Binding-site contacts:
Ligand atom O2' contacts residue MG1 of chain 1.L at 3.5 Å.
Ligand atom P contacts residue LYS880 of chain 1.C at 3.6 Å.
Ligand atom O3' contacts residue LYS880 of chain 1.C at 3.0 Å (salt-bridge).
Ligand atom C4' contacts residue GLY539 of chain 1.D at 3.9 Å.
Ligand atom C5' contacts residue GLN431 of chain 1.C at 3.6 Å.
Ligand atom O5' contacts residue ASN489 of chain 1.C at 3.2 Å (h-bond).
Ligand atom C4' contacts residue ASP540 of chain 1.D at 3.6 Å.
Ligand atom P contacts residue ARG461 of chain 1.C at 3.2 Å.
Ligand atom C2' contacts residue MG1 of chain 1.L at 3.6 Å.
Ligand atom C3' contacts residue ASP540 of chain 1.D at 3.0 Å.
Ligand atom OP1 contacts residue ILE493 of chain 1.C at 3.6 Å.
Ligand atom O3' contacts residue ASP538 of chain 1.D at 3.7 Å.
Ligand atom C3' contacts residue ASP538 of chain 1.D at 3.8 Å.
Ligand atom O3' contacts residue GLN610 of chain 1.C at 3.4 Å (h-bond).
Ligand atom OP1 contacts residue ASP538 of chain 1.D at 3.6 Å.
Ligand atom OP2 contacts residue ARG461 of chain 1.C at 3.0 Å (salt-bridge).
Ligand atom C5' contacts residue HIS1031 of chain 1.C at 3.6 Å.
Ligand atom OP2 contacts residue ILE493 of chain 1.C at 3.6 Å.
Ligand atom OP1 contacts residue GLN610 of chain 1.C at 3.0 Å (h-bond).
Ligand atom OP2 contacts residue PRO485 of chain 1.C at 3.8 Å.
Ligand atom OP2 contacts residue ASN489 of chain 1.C at 3.1 Å (h-bond).
Ligand atom O3' contacts residue ASP540 of chain 1.D at 2.2 Å (salt-bridge).
Ligand atom O4' contacts residue HIS1031 of chain 1.C at 3.7 Å.
Ligand atom OP2 contacts residue ASN489 of chain 1.C at 2.6 Å (h-bond).
Ligand atom P contacts residue ASN489 of chain 1.C at 3.3 Å.
Ligand atom OP2 contacts residue LYS888 of chain 1.C at 3.3 Å (salt-bridge).
Ligand atom P contacts residue GLN610 of chain 1.C at 3.8 Å.
Ligand atom OP1 contacts residue ARG461 of chain 1.C at 2.7 Å (salt-bridge).
Ligand atom O3' contacts residue ARG501 of chain 1.D at 3.3 Å (salt-bridge).
Ligand atom C4' contacts residue HIS1031 of chain 1.C at 3.4 Å.
Ligand atom OP2 contacts residue ARG461 of chain 1.C at 3.0 Å (salt-bridge).
Ligand atom OP1 contacts residue LYS880 of chain 1.C at 2.9 Å (salt-bridge).
Ligand atom C3' contacts residue MG1 of chain 1.L at 2.7 Å.
Ligand atom C5' contacts residue ILE493 of chain 1.C at 3.7 Å (hydrophobic).
Ligand atom OP1 contacts residue PRO485 of chain 1.C at 3.3 Å.
Ligand atom P contacts residue LYS888 of chain 1.C at 3.3 Å.
Ligand atom OP1 contacts residue LYS888 of chain 1.C at 2.4 Å (salt-bridge).
Ligand atom O2' contacts residue ARG501 of chain 1.D at 3.6 Å (salt-bridge).
Ligand atom O3' contacts residue MG1 of chain 1.L at 2.3 Å.
Ligand atom O3' contacts residue ASP536 of chain 1.D at 3.8 Å.

This protein binds this small molecule.
Small molecule (SMILES): Nc1ccn([C@@H]2O[C@H](CO)[C@@H](O[P](=O)(O)OC[C@H]3O[C@@H](n4ccc(N)nc4=O)[C@H](O)[C@@H]3O[P](=O)(O)OC[C@H]3O[C@@H](n4ccc(=O)[nH]c4=O)[C@H](O)[C@@H]3O[P](=O)(O)OC[C@H]3O[C@@H](n4ccc(N)nc4=O)[C@H](O)[C@@H]3O[P](=O)(O)OC[C@H]3O[C@@H](n4cnc5c(=O)nc(N)[nH]c54)[C@H](O)[C@@H]3O[P](=O)(O)OC[C@H]3O[C@@H](n4cnc5c(N)ncnc54)[C@H](O)[C@@H]3O)[C@H]2O)c(=O)n1

Sequence of chain 1.C:
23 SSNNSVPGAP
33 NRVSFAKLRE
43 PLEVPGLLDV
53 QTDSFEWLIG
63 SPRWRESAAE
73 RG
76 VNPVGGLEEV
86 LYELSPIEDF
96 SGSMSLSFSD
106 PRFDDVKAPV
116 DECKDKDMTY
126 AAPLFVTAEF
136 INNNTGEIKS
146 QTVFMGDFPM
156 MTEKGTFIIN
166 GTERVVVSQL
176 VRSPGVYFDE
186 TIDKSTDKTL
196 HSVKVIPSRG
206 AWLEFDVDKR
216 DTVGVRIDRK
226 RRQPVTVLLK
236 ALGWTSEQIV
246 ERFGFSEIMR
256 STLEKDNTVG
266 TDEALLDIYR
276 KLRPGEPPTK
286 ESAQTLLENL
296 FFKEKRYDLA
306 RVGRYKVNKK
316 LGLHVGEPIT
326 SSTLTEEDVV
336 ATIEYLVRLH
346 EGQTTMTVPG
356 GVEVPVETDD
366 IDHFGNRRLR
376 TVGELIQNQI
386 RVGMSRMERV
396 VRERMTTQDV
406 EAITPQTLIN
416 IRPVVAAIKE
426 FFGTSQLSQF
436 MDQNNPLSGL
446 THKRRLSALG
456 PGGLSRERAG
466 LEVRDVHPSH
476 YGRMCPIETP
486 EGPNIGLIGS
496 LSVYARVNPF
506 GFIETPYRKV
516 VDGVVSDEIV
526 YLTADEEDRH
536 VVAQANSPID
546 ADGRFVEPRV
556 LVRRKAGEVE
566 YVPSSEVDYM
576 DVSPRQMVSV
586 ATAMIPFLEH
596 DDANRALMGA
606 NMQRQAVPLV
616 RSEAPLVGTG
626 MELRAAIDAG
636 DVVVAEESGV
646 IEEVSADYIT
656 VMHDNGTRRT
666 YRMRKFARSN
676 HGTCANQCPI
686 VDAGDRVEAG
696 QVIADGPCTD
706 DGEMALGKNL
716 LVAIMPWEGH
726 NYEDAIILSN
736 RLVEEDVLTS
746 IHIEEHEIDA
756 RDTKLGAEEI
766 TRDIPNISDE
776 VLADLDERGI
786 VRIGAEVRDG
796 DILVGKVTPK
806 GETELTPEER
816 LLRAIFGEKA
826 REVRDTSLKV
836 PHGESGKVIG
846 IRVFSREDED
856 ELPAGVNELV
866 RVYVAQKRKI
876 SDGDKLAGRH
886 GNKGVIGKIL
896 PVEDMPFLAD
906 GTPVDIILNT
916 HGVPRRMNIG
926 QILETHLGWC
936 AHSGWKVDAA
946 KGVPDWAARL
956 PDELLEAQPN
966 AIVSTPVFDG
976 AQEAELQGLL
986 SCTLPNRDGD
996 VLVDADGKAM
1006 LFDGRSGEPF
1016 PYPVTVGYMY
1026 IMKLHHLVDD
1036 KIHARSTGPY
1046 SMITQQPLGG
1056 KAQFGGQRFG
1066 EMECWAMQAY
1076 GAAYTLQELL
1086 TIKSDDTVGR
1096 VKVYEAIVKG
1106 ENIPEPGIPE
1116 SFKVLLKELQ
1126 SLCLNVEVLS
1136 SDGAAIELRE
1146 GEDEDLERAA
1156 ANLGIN

Sequence of chain 1.D:
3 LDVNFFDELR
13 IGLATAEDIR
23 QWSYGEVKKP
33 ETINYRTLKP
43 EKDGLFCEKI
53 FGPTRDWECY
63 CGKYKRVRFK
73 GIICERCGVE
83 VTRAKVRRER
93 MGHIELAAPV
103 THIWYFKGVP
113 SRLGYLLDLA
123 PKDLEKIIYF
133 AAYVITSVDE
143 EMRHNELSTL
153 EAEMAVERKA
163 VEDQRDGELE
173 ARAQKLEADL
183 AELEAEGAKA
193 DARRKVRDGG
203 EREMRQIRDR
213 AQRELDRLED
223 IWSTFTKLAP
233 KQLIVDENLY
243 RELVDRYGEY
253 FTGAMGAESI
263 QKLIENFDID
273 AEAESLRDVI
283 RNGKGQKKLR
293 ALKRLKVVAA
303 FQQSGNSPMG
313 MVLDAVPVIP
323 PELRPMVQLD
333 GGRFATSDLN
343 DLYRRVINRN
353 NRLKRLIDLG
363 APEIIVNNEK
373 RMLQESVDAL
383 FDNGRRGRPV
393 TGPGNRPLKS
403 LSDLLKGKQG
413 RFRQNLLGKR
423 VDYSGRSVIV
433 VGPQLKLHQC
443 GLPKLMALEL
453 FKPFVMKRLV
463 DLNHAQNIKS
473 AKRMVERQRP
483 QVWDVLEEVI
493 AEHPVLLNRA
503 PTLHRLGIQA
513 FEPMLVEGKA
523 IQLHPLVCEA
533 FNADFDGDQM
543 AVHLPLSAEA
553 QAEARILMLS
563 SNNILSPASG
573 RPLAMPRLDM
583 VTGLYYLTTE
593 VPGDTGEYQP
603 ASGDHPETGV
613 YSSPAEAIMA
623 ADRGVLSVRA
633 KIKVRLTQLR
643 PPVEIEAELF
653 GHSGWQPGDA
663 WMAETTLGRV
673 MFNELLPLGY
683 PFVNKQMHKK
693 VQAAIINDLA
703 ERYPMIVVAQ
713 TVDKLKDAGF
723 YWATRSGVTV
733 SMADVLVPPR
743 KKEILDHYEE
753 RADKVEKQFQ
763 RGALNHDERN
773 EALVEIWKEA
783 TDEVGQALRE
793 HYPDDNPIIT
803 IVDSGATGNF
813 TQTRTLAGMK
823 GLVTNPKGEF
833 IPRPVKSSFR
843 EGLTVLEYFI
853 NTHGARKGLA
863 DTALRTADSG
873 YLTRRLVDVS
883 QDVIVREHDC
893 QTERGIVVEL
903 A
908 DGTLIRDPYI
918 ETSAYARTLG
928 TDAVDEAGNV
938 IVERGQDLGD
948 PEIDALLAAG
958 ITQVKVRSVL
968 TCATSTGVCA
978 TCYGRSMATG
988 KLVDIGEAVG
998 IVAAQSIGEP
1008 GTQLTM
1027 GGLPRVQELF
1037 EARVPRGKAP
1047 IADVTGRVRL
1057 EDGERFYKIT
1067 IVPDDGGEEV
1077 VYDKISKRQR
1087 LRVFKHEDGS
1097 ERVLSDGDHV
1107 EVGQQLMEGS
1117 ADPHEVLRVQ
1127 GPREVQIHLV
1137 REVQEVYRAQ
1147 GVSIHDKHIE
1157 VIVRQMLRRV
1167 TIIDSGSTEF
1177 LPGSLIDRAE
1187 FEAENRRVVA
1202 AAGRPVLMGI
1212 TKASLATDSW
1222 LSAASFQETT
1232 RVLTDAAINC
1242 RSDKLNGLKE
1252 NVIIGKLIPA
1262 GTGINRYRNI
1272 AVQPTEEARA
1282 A